Binding-site contacts:
Ligand atom C6 contacts residue THR116 of chain 60.D at 4.5 Å.
Ligand atom O6 contacts residue LYS115 of chain 60.D at 3.5 Å (salt-bridge).
Ligand atom C6 contacts residue LYS115 of chain 60.D at 4.3 Å.
Ligand atom O6 contacts residue ASN259 of chain 60.E at 4.4 Å.
Ligand atom O6 contacts residue THR116 of chain 60.D at 3.2 Å (h-bond).
Ligand atom C7 contacts residue ASN259 of chain 60.E at 3.1 Å.
Ligand atom O7 contacts residue ASN259 of chain 60.E at 2.7 Å (h-bond).
Ligand atom O7 contacts residue LYS181 of chain 60.D at 4.3 Å.
Ligand atom C2 contacts residue ASN259 of chain 60.E at 2.4 Å.
Ligand atom C4 contacts residue ASN259 of chain 60.E at 4.1 Å.
Ligand atom C5 contacts residue ASN259 of chain 60.E at 3.6 Å.
Ligand atom O5 contacts residue THR116 of chain 60.D at 3.8 Å.
Ligand atom C3 contacts residue ASN259 of chain 60.E at 3.7 Å.
Ligand atom C8 contacts residue ASN259 of chain 60.E at 4.4 Å.
Ligand atom N2 contacts residue ASN259 of chain 60.E at 3.0 Å (h-bond).
Ligand atom O7 contacts residue GLU117 of chain 60.D at 4.3 Å.
Ligand atom C1 contacts residue ASN259 of chain 60.E at 1.4 Å.
Ligand atom O5 contacts residue ASN259 of chain 60.E at 2.3 Å (h-bond).

Sequence of chain 60.E:
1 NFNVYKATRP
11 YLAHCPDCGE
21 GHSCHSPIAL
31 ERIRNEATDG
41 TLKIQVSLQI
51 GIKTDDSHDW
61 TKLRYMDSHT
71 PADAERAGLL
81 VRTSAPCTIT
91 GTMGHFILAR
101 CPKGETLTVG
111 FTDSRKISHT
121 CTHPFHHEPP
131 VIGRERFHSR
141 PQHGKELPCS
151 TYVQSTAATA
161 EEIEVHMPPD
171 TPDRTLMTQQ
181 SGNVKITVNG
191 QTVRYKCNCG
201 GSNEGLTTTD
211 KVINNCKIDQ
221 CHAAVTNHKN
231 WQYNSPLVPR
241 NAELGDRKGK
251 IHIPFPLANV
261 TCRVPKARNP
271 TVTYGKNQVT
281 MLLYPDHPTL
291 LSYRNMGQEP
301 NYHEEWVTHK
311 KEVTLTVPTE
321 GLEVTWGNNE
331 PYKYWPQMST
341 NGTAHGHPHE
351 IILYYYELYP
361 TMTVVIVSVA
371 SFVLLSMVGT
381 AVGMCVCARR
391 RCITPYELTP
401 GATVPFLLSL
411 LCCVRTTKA

Sequence of chain 60.D:
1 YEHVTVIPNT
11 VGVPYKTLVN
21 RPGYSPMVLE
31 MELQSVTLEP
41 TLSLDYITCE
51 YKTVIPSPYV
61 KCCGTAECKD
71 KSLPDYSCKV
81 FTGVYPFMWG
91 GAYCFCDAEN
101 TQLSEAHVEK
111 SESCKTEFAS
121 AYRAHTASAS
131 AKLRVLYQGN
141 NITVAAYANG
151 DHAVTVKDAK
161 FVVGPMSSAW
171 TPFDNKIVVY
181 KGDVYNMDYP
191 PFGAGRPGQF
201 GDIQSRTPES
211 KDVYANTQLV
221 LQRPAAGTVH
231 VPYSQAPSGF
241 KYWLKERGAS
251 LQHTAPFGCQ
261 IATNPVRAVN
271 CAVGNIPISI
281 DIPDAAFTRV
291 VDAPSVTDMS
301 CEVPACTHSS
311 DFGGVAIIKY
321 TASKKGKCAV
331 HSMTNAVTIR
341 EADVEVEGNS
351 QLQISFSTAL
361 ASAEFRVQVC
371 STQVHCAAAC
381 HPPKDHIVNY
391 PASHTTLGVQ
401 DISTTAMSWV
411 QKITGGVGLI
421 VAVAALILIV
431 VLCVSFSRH

A small-molecule ligand and the protein it binds are described below.
Small molecule (SMILES): CC(=O)N[C@@H]1[C@@H](O)[C@H](O)[C@@H](CO)O[C@H]1O